Sequence of chain 1.A:
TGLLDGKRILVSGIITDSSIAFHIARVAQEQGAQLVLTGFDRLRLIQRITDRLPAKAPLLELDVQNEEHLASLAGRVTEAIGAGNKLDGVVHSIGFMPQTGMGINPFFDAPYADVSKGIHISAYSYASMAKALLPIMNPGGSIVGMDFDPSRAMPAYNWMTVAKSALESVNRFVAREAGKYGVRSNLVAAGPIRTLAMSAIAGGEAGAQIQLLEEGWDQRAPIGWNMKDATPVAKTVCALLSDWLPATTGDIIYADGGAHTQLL

Binding-site contacts:
Ligand atom C11 contacts residue MET181 of chain 1.A at 3.9 Å (hydrophobic).
Ligand atom O7 contacts residue ALA218 of chain 1.A at 3.6 Å.
Ligand atom C11 contacts residue MET118 of chain 1.A at 3.5 Å (hydrophobic).
Ligand atom C5 contacts residue NAD1 of chain 1.E at 3.5 Å.
Ligand atom C6 contacts residue TYR178 of chain 1.A at 3.5 Å (hydrophobic).
Ligand atom C16 contacts residue NAD1 of chain 1.E at 3.4 Å.
Ligand atom C17 contacts residue PHE169 of chain 1.A at 3.6 Å (hydrophobic).
Ligand atom C12 contacts residue GLY116 of chain 1.A at 3.5 Å.
Ligand atom C12 contacts residue MET118 of chain 1.A at 3.9 Å (hydrophobic).
Ligand atom C13 contacts residue GLY116 of chain 1.A at 3.9 Å.
Ligand atom C14 contacts residue GLY116 of chain 1.A at 3.4 Å.
Ligand atom O17 contacts residue LYS185 of chain 1.A at 3.6 Å.
Ligand atom C12 contacts residue PHE117 of chain 1.A at 3.4 Å (hydrophobic).
Ligand atom C10 contacts residue MET123 of chain 1.A at 3.3 Å (hydrophobic).
Ligand atom C14 contacts residue ALA218 of chain 1.A at 3.5 Å (hydrophobic).
Ligand atom C18 contacts residue PHE169 of chain 1.A at 3.8 Å (hydrophobic).
Ligand atom C3 contacts residue ILE222 of chain 1.A at 3.8 Å (hydrophobic).
Ligand atom C16 contacts residue PHE169 of chain 1.A at 3.9 Å (hydrophobic).
Ligand atom C1 contacts residue TYR178 of chain 1.A at 3.5 Å (hydrophobic).
Ligand atom C8 contacts residue NAD1 of chain 1.E at 3.8 Å.
Ligand atom O17 contacts residue TYR178 of chain 1.A at 2.5 Å (h-bond).
Ligand atom C6 contacts residue NAD1 of chain 1.E at 3.5 Å.
Ligand atom O17 contacts residue NAD1 of chain 1.E at 2.6 Å (h-bond).
Ligand atom C3 contacts residue NAD1 of chain 1.E at 3.2 Å.
Ligand atom C18 contacts residue LEU238 of chain 1.A at 3.9 Å (hydrophobic).
Ligand atom C21 contacts residue PRO176 of chain 1.A at 3.1 Å (hydrophobic).
Ligand atom O7 contacts residue NAD1 of chain 1.E at 3.2 Å (h-bond).
Ligand atom C11 contacts residue PHE117 of chain 1.A at 3.9 Å (hydrophobic).
Ligand atom C12 contacts residue MET181 of chain 1.A at 3.9 Å (hydrophobic).
Ligand atom C13 contacts residue ALA218 of chain 1.A at 3.5 Å (hydrophobic).
Ligand atom C4 contacts residue NAD1 of chain 1.E at 3.5 Å.
Ligand atom C21 contacts residue ILE235 of chain 1.A at 3.9 Å (hydrophobic).
Ligand atom C10 contacts residue MET181 of chain 1.A at 3.8 Å (hydrophobic).
Ligand atom C3 contacts residue MET219 of chain 1.A at 3.7 Å (hydrophobic).
Ligand atom C14 contacts residue NAD1 of chain 1.E at 3.7 Å.
Ligand atom C4 contacts residue MET219 of chain 1.A at 3.7 Å (hydrophobic).
Ligand atom C8 contacts residue ALA218 of chain 1.A at 3.6 Å (hydrophobic).
Ligand atom C21 contacts residue ALA177 of chain 1.A at 3.7 Å (hydrophobic).
Ligand atom C2 contacts residue NAD1 of chain 1.E at 3.4 Å.
Ligand atom C1 contacts residue NAD1 of chain 1.E at 3.5 Å.

The small molecule below binds the protein below.
Small molecule (SMILES): CCCCCCc1ccc(Oc2ccccc2C)c(O)c1